Binding-site contacts:
Ligand atom C20 contacts residue THR183 of chain 1.A at 3.1 Å.
Ligand atom C04 contacts residue PHE153 of chain 1.A at 3.5 Å (hydrophobic).
Ligand atom C13 contacts residue TRP307 of chain 1.A at 3.9 Å (hydrophobic).
Ligand atom O09 contacts residue MG1 of chain 1.C at 2.9 Å.
Ligand atom C10 contacts residue LEU63 of chain 1.A at 3.7 Å (hydrophobic).
Ligand atom O03 contacts residue MG1 of chain 1.D at 4.0 Å.
Ligand atom C17 contacts residue ALA184 of chain 1.A at 3.8 Å (hydrophobic).
Ligand atom O05 contacts residue LEU229 of chain 1.A at 3.6 Å.
Ligand atom P04 contacts residue MG1 of chain 1.D at 3.3 Å.
Ligand atom C09 contacts residue LEU63 of chain 1.A at 3.8 Å (hydrophobic).
Ligand atom O07 contacts residue MG1 of chain 1.C at 3.3 Å.
Ligand atom P04 contacts residue MG1 of chain 1.C at 3.5 Å.
Ligand atom F01 contacts residue LEU90 of chain 1.A at 3.5 Å.
Ligand atom C18 contacts residue LEU90 of chain 1.A at 3.8 Å (hydrophobic).
Ligand atom O06 contacts residue LYS233 of chain 1.A at 3.1 Å (salt-bridge).
Ligand atom O03 contacts residue MG1 of chain 1.C at 2.7 Å.
Ligand atom C02 contacts residue ASP93 of chain 1.A at 3.9 Å.
Ligand atom C17 contacts residue PHE89 of chain 1.A at 3.0 Å (hydrophobic).
Ligand atom O05 contacts residue MG1 of chain 1.D at 3.2 Å.
Ligand atom P02 contacts residue MG1 of chain 1.C at 3.6 Å.
Ligand atom O09 contacts residue MG1 of chain 1.D at 2.4 Å.
Ligand atom C05 contacts residue PHE89 of chain 1.A at 3.7 Å (hydrophobic).
Ligand atom C19 contacts residue MET188 of chain 1.A at 3.1 Å (hydrophobic).
Ligand atom O06 contacts residue LEU229 of chain 1.A at 3.6 Å.
Ligand atom O08 contacts residue LEU229 of chain 1.A at 3.8 Å.
Ligand atom P04 contacts residue ARG179 of chain 1.A at 3.9 Å.
Ligand atom O09 contacts residue ASP97 of chain 1.A at 2.6 Å (salt-bridge).
Ligand atom C11 contacts residue LEU63 of chain 1.A at 3.5 Å (hydrophobic).
Ligand atom P04 contacts residue LYS233 of chain 1.A at 3.7 Å.
Ligand atom C16 contacts residue THR183 of chain 1.A at 3.1 Å.
Ligand atom O03 contacts residue LYS233 of chain 1.A at 3.7 Å.
Ligand atom C04 contacts residue ASP93 of chain 1.A at 3.6 Å.
Ligand atom C18 contacts residue LEU63 of chain 1.A at 3.0 Å (hydrophobic).
Ligand atom F01 contacts residue ASP93 of chain 1.A at 3.4 Å.
Ligand atom C12 contacts residue CYS66 of chain 1.A at 3.4 Å (hydrophobic).
Ligand atom O08 contacts residue ARG179 of chain 1.A at 3.0 Å (salt-bridge).
Ligand atom O05 contacts residue ARG179 of chain 1.A at 3.5 Å (salt-bridge).
Ligand atom C16 contacts residue ALA184 of chain 1.A at 3.8 Å (hydrophobic).
Ligand atom P02 contacts residue LYS233 of chain 1.A at 3.9 Å.
Ligand atom O08 contacts residue LYS233 of chain 1.A at 2.6 Å (salt-bridge).

A small-molecule ligand and the protein it binds are described below.
Small molecule (SMILES): CC(C)=CCC/C(C)=C/CC/C(C)=C/CC/C(C)=C(\F)CO[P](=O)(O)OP(=O)(O)O

Sequence of chain 1.A:
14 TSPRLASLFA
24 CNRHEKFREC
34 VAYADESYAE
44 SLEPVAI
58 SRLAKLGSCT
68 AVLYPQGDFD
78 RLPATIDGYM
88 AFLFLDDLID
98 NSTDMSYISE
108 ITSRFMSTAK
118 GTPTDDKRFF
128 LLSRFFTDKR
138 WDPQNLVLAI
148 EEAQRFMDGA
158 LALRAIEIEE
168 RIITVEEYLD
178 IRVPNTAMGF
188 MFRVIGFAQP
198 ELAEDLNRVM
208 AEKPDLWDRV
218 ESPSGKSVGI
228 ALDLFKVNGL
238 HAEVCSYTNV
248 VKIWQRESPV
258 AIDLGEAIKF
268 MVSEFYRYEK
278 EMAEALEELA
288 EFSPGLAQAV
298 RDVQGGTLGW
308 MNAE